A protein and the small-molecule ligand that binds it are described below.
Small molecule (SMILES): C/C1=C\CC[C@H](C)OC(=O)C[C@H](c2ccc(O)cc2)NC(=O)[C@@H](Cc2c[nH]c3ccccc23)N(C)C(=O)[C@H](CCCCN)NC(=O)[C@@H](C)C1

Sequence of chain 1.D:
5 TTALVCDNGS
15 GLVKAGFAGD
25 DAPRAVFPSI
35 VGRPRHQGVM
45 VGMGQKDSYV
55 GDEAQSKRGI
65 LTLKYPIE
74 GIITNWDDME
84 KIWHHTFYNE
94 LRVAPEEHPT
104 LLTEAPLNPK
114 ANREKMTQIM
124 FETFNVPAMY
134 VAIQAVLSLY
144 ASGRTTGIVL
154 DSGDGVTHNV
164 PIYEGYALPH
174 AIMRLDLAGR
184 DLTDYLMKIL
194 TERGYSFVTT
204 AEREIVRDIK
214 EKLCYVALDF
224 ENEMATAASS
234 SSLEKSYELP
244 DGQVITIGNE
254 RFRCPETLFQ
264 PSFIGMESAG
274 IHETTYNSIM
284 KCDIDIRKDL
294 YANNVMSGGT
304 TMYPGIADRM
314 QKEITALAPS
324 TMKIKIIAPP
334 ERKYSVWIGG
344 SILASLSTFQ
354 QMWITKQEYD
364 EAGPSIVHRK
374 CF

Binding-site contacts:
Ligand atom C19 contacts residue ASP179 of chain 1.E at 3.3 Å.
Ligand atom C02 contacts residue GLN246 of chain 1.D at 3.6 Å.
Ligand atom N37 contacts residue GLY197 of chain 1.D at 2.7 Å (h-bond).
Ligand atom N15 contacts residue SER199 of chain 1.D at 3.1 Å (h-bond).
Ligand atom C31 contacts residue ILE75 of chain 1.E at 3.4 Å (hydrophobic).
Ligand atom C41 contacts residue ILE75 of chain 1.E at 3.8 Å (hydrophobic).
Ligand atom C01 contacts residue ILE248 of chain 1.D at 3.5 Å (hydrophobic).
Ligand atom C10 contacts residue ILE248 of chain 1.D at 3.7 Å (hydrophobic).
Ligand atom C27 contacts residue ILE75 of chain 1.E at 3.6 Å (hydrophobic).
Ligand atom N29 contacts residue ASP179 of chain 1.E at 3.0 Å (salt-bridge).
Ligand atom C32 contacts residue ILE75 of chain 1.E at 3.4 Å (hydrophobic).
Ligand atom O48 contacts residue GLY197 of chain 1.D at 3.8 Å.
Ligand atom C12 contacts residue GLU205 of chain 1.D at 3.7 Å.
Ligand atom C07 contacts residue TYR198 of chain 1.D at 3.5 Å (hydrophobic).
Ligand atom C11 contacts residue PHE200 of chain 1.D at 3.8 Å (hydrophobic).
Ligand atom O43 contacts residue ALA114 of chain 1.E at 3.5 Å.
Ligand atom C33 contacts residue LEU110 of chain 1.E at 3.6 Å (hydrophobic).
Ligand atom C06 contacts residue GLN246 of chain 1.D at 3.8 Å.
Ligand atom C11 contacts residue SER199 of chain 1.D at 3.2 Å.
Ligand atom C36 contacts residue GLY197 of chain 1.D at 3.6 Å.
Ligand atom C10 contacts residue PHE200 of chain 1.D at 3.4 Å (hydrophobic).
Ligand atom N21 contacts residue ASP179 of chain 1.E at 2.8 Å (salt-bridge).
Ligand atom C13 contacts residue GLU205 of chain 1.D at 3.8 Å.
Ligand atom C34 contacts residue LEU110 of chain 1.E at 3.2 Å (hydrophobic).
Ligand atom C35 contacts residue SER199 of chain 1.D at 3.6 Å.
Ligand atom C10 contacts residue LEU242 of chain 1.D at 3.4 Å (hydrophobic).
Ligand atom C26 contacts residue ILE75 of chain 1.E at 3.8 Å (hydrophobic).
Ligand atom C25 contacts residue GLY197 of chain 1.D at 3.6 Å.
Ligand atom C20 contacts residue ASP179 of chain 1.E at 3.5 Å.
Ligand atom C38 contacts residue GLY197 of chain 1.D at 3.7 Å.
Ligand atom C12 contacts residue SER199 of chain 1.D at 3.4 Å.
Ligand atom O43 contacts residue PRO112 of chain 1.E at 3.8 Å.
Ligand atom C31 contacts residue SER199 of chain 1.D at 3.7 Å.
Ligand atom C01 contacts residue VAL247 of chain 1.D at 3.7 Å (hydrophobic).
Ligand atom C35 contacts residue ARG177 of chain 1.E at 3.7 Å.
Ligand atom C30 contacts residue SER199 of chain 1.D at 3.5 Å.
Ligand atom C45 contacts residue ARG196 of chain 1.D at 3.5 Å.
Ligand atom C01 contacts residue GLN246 of chain 1.D at 3.6 Å.
Ligand atom O48 contacts residue SER199 of chain 1.D at 3.0 Å (h-bond).
Ligand atom C42 contacts residue PRO112 of chain 1.E at 3.8 Å (hydrophobic).

Sequence of chain 1.E:
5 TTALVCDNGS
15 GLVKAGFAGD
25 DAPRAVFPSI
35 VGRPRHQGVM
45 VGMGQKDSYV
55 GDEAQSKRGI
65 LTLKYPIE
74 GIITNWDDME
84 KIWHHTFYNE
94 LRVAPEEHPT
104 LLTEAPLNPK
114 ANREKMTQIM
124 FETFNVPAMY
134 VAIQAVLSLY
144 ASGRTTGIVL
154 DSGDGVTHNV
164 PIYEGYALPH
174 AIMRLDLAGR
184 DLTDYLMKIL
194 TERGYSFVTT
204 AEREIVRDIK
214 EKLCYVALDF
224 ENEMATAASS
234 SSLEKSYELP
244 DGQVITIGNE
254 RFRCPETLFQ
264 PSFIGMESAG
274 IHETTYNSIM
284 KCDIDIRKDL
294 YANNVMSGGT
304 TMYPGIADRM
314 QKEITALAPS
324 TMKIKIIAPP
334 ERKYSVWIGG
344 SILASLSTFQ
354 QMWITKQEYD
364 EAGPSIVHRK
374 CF